Binding-site contacts:
Ligand atom C5 contacts residue ASN285 of chain 1.A at 3.6 Å.
Ligand atom O5 contacts residue ASN285 of chain 1.A at 2.3 Å (h-bond).
Ligand atom C3 contacts residue ASN285 of chain 1.A at 4.1 Å.
Ligand atom C1 contacts residue ARG54 of chain 1.A at 4.4 Å.
Ligand atom C2 contacts residue GLY55 of chain 1.A at 4.1 Å.
Ligand atom C2 contacts residue ARG54 of chain 1.A at 3.9 Å.
Ligand atom O3 contacts residue ARG54 of chain 1.A at 4.2 Å.
Ligand atom C1 contacts residue GLY55 of chain 1.A at 3.9 Å.
Ligand atom C4 contacts residue GLY55 of chain 1.A at 4.5 Å.
Ligand atom C8 contacts residue ARG54 of chain 1.A at 3.7 Å.
Ligand atom C8 contacts residue ASN285 of chain 1.A at 4.5 Å.
Ligand atom O5 contacts residue GLY55 of chain 1.A at 4.2 Å.
Ligand atom C7 contacts residue ASN285 of chain 1.A at 4.1 Å.
Ligand atom N2 contacts residue ASN285 of chain 1.A at 3.3 Å (h-bond).
Ligand atom C2 contacts residue ASN285 of chain 1.A at 2.8 Å.
Ligand atom C1 contacts residue ASN285 of chain 1.A at 1.4 Å.
Ligand atom C4 contacts residue ASN285 of chain 1.A at 4.2 Å.

Sequence of chain 1.A:
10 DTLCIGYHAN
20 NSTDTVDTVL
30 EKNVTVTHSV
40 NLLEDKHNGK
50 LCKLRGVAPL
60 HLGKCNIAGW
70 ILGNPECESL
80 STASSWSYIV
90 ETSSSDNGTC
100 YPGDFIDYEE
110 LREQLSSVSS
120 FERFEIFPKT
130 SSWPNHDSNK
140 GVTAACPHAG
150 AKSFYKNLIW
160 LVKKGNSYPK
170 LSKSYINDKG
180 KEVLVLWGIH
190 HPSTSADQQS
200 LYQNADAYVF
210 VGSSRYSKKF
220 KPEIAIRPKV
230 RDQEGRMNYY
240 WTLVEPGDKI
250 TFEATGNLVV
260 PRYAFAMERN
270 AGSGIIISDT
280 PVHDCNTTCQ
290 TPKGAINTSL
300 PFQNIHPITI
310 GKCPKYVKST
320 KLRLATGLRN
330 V

This small molecule binds to this protein.
Small molecule (SMILES): CC(=O)N[C@@H]1[C@@H](O)[C@H](O)[C@@H](CO)O[C@H]1O